This small molecule binds to this protein.
Small molecule (SMILES): OC[C@H]1O[C@H](O)[C@H](O)[C@@H](O)[C@@H]1O

Sequence of chain 3.A:
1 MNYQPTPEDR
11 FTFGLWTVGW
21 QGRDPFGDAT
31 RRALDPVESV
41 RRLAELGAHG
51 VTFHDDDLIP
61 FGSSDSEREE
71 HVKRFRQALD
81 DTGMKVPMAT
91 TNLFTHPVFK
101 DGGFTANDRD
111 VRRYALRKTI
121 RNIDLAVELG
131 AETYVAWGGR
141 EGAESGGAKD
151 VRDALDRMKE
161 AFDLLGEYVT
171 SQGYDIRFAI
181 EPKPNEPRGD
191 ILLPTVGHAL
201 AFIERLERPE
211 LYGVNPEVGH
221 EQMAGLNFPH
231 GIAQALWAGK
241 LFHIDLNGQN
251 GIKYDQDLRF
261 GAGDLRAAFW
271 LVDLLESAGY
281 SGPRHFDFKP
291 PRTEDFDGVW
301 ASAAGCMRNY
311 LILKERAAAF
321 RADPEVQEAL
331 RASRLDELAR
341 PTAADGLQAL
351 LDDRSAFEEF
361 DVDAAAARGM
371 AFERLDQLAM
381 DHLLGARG

Binding-site contacts:
Ligand atom C3 contacts residue GLU181 of chain 3.A at 4.0 Å.
Ligand atom O6 contacts residue THR90 of chain 3.A at 3.9 Å.
Ligand atom O5 contacts residue HIS54 of chain 3.A at 2.7 Å (h-bond).
Ligand atom C6 contacts residue TRP137 of chain 3.A at 3.9 Å (hydrophobic).
Ligand atom C4 contacts residue TRP137 of chain 3.A at 4.0 Å (hydrophobic).
Ligand atom O3 contacts residue ASP287 of chain 3.A at 2.9 Å (salt-bridge).
Ligand atom O2 contacts residue PHE26 of chain 1.A at 3.5 Å.
Ligand atom O1 contacts residue PHE94 of chain 3.A at 4.1 Å.
Ligand atom O6 contacts residue VAL135 of chain 3.A at 3.3 Å.
Ligand atom C1 contacts residue TRP137 of chain 3.A at 3.5 Å (hydrophobic).
Ligand atom C2 contacts residue TRP137 of chain 3.A at 3.3 Å (hydrophobic).
Ligand atom O6 contacts residue GLU181 of chain 3.A at 3.1 Å (salt-bridge).
Ligand atom O1 contacts residue HIS54 of chain 3.A at 3.2 Å.
Ligand atom C1 contacts residue PHE94 of chain 3.A at 3.6 Å (hydrophobic).
Ligand atom O3 contacts residue CD1 of chain 3.C at 2.4 Å.
Ligand atom C6 contacts residue HIS54 of chain 3.A at 3.3 Å.
Ligand atom O4 contacts residue ASP245 of chain 3.A at 3.2 Å (salt-bridge).
Ligand atom O3 contacts residue HIS220 of chain 3.A at 3.4 Å.
Ligand atom C1 contacts residue HIS54 of chain 3.A at 3.5 Å.
Ligand atom O5 contacts residue TRP137 of chain 3.A at 3.5 Å.
Ligand atom C3 contacts residue ASP287 of chain 3.A at 3.1 Å.
Ligand atom O2 contacts residue TRP137 of chain 3.A at 3.8 Å.
Ligand atom C4 contacts residue ASP287 of chain 3.A at 3.9 Å.
Ligand atom O4 contacts residue CD1 of chain 3.C at 2.5 Å.
Ligand atom O3 contacts residue GLU181 of chain 3.A at 3.1 Å (salt-bridge).
Ligand atom C6 contacts residue THR90 of chain 3.A at 3.6 Å.
Ligand atom C3 contacts residue CD1 of chain 3.C at 3.2 Å.
Ligand atom O3 contacts residue GLU217 of chain 3.A at 3.4 Å (salt-bridge).
Ligand atom O5 contacts residue PHE94 of chain 3.A at 3.7 Å.
Ligand atom O4 contacts residue ASP287 of chain 3.A at 3.2 Å (salt-bridge).
Ligand atom O4 contacts residue GLU181 of chain 3.A at 2.6 Å (salt-bridge).
Ligand atom C4 contacts residue GLU181 of chain 3.A at 3.3 Å.
Ligand atom C5 contacts residue TRP137 of chain 3.A at 4.3 Å (hydrophobic).
Ligand atom C6 contacts residue VAL135 of chain 3.A at 4.2 Å (hydrophobic).
Ligand atom O1 contacts residue TRP16 of chain 3.A at 3.6 Å (h-bond).
Ligand atom C5 contacts residue TRP16 of chain 3.A at 4.2 Å (hydrophobic).
Ligand atom C6 contacts residue GLU181 of chain 3.A at 4.2 Å.
Ligand atom O6 contacts residue TRP137 of chain 3.A at 2.9 Å.
Ligand atom C4 contacts residue CD1 of chain 3.C at 3.4 Å.
Ligand atom C5 contacts residue HIS54 of chain 3.A at 3.2 Å.

Sequence of chain 1.A:
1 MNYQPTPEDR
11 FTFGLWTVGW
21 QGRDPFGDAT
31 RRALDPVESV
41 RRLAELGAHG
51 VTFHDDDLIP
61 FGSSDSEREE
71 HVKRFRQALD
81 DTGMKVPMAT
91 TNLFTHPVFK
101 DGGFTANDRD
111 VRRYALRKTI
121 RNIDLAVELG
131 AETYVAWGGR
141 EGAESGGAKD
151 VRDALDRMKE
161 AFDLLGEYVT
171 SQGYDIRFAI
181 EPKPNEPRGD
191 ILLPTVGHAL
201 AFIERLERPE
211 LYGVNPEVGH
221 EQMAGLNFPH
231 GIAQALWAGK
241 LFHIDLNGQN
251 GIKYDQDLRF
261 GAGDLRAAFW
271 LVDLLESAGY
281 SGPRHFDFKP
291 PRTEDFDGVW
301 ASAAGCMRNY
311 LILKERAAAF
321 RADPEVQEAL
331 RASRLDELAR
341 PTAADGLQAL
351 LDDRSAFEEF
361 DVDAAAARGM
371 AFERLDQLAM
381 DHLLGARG